This small molecule binds to this protein.
Small molecule (SMILES): CC(=O)N[C@H]1[C@H](O[C@H]2[C@H](O)[C@@H](NC(C)=O)CO[C@@H]2CO)O[C@H](CO)[C@@H](O[C@@H]2O[C@H](CO)[C@@H](O)[C@H](O)[C@@H]2O)[C@@H]1O

Sequence of chain 1.D:
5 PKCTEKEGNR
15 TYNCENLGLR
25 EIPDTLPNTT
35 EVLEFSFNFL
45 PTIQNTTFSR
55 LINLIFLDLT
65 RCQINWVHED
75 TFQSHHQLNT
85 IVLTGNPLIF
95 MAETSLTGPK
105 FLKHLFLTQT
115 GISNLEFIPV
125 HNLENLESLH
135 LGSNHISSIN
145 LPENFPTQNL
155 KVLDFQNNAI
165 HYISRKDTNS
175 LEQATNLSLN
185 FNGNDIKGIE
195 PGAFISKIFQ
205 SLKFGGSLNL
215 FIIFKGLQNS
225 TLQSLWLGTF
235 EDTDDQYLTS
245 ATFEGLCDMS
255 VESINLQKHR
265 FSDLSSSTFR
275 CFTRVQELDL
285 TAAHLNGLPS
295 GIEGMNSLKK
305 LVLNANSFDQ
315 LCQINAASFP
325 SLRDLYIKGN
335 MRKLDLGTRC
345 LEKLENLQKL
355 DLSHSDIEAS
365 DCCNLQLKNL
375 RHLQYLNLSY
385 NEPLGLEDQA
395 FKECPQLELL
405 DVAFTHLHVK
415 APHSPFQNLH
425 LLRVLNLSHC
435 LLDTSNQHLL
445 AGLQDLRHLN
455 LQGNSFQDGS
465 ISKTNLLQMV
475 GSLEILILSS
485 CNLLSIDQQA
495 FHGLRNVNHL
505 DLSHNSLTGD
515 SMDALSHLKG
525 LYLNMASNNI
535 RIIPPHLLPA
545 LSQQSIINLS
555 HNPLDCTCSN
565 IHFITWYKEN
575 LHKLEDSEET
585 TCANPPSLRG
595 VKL

Binding-site contacts:
Ligand atom C4 contacts residue NAG1 of chain 1.X at 4.0 Å.
Ligand atom N2 contacts residue NAG1 of chain 1.X at 4.0 Å.
Ligand atom C5 contacts residue ASN430 of chain 1.D at 3.6 Å.
Ligand atom C8 contacts residue NAG1 of chain 1.X at 3.5 Å.
Ligand atom O7 contacts residue LEU403 of chain 1.D at 4.0 Å.
Ligand atom C8 contacts residue TYR384 of chain 1.D at 3.6 Å (hydrophobic).
Ligand atom O5 contacts residue NAG1 of chain 1.X at 3.4 Å.
Ligand atom C1 contacts residue ASP405 of chain 1.D at 3.6 Å.
Ligand atom C3 contacts residue NAG1 of chain 1.X at 3.8 Å.
Ligand atom C7 contacts residue NAG2 of chain 1.X at 3.8 Å.
Ligand atom C6 contacts residue HIS452 of chain 1.D at 3.6 Å.
Ligand atom C7 contacts residue NAG1 of chain 1.X at 4.1 Å.
Ligand atom N2 contacts residue ASP405 of chain 1.D at 2.8 Å (salt-bridge).
Ligand atom O5 contacts residue ASN430 of chain 1.D at 2.3 Å (h-bond).
Ligand atom C1 contacts residue NAG1 of chain 1.X at 3.7 Å.
Ligand atom C8 contacts residue ALA407 of chain 1.D at 3.7 Å (hydrophobic).
Ligand atom N2 contacts residue ALA407 of chain 1.D at 4.2 Å.
Ligand atom O3 contacts residue NAG2 of chain 1.X at 3.5 Å.
Ligand atom O6 contacts residue HIS452 of chain 1.D at 3.6 Å.
Ligand atom O4 contacts residue NAG1 of chain 1.X at 3.2 Å.
Ligand atom C7 contacts residue ASN430 of chain 1.D at 3.9 Å.
Ligand atom C8 contacts residue ASP405 of chain 1.D at 4.0 Å.
Ligand atom C6 contacts residue VAL428 of chain 1.D at 4.2 Å (hydrophobic).
Ligand atom O3 contacts residue NAG1 of chain 1.X at 3.0 Å (h-bond).
Ligand atom C7 contacts residue ASP405 of chain 1.D at 3.8 Å.
Ligand atom C2 contacts residue NAG1 of chain 1.X at 4.2 Å.
Ligand atom C2 contacts residue ASN430 of chain 1.D at 2.6 Å.
Ligand atom C1 contacts residue ASN430 of chain 1.D at 1.5 Å.
Ligand atom C8 contacts residue NAG2 of chain 1.X at 3.9 Å.
Ligand atom C3 contacts residue ASN430 of chain 1.D at 3.9 Å.
Ligand atom C2 contacts residue ASP405 of chain 1.D at 3.4 Å.
Ligand atom O6 contacts residue NAG1 of chain 1.X at 2.5 Å (h-bond).
Ligand atom C6 contacts residue NAG1 of chain 1.X at 3.6 Å.
Ligand atom O2 contacts residue MAN8 of chain 1.X at 4.0 Å.
Ligand atom C8 contacts residue HIS452 of chain 1.D at 4.0 Å.
Ligand atom N2 contacts residue ASN430 of chain 1.D at 3.1 Å (h-bond).
Ligand atom O7 contacts residue NAG2 of chain 1.X at 2.9 Å (h-bond).
Ligand atom C6 contacts residue NAG2 of chain 1.X at 4.1 Å.
Ligand atom C7 contacts residue ALA407 of chain 1.D at 4.1 Å (hydrophobic).
Ligand atom C3 contacts residue ASP405 of chain 1.D at 3.6 Å.